Binding-site contacts:
Ligand atom C3A contacts residue ILE182 of chain 2.A at 3.2 Å (hydrophobic).
Ligand atom CM2 contacts residue ILE119 of chain 2.A at 3.5 Å (hydrophobic).
Ligand atom F1 contacts residue SER170 of chain 2.A at 3.7 Å.
Ligand atom C2B contacts residue ILE119 of chain 2.A at 3.5 Å (hydrophobic).
Ligand atom N3A contacts residue ILE184 of chain 2.A at 3.9 Å.
Ligand atom C6B contacts residue ILE184 of chain 2.A at 3.7 Å (hydrophobic).
Ligand atom N1A contacts residue LEU220 of chain 2.A at 3.0 Å.
Ligand atom N3A contacts residue PHE147 of chain 2.A at 3.6 Å.
Ligand atom C3B contacts residue ILE119 of chain 2.A at 3.5 Å (hydrophobic).
Ligand atom O1B contacts residue ILE95 of chain 2.A at 3.0 Å.
Ligand atom CM4 contacts residue ALA145 of chain 2.A at 3.5 Å (hydrophobic).
Ligand atom CM4 contacts residue ILE182 of chain 2.A at 3.6 Å (hydrophobic).
Ligand atom CM6 contacts residue ILE184 of chain 2.A at 3.5 Å (hydrophobic).
Ligand atom N3A contacts residue ILE182 of chain 2.A at 3.0 Å.
Ligand atom F3 contacts residue ALA169 of chain 2.A at 3.7 Å.
Ligand atom O1A contacts residue LEU220 of chain 2.A at 3.4 Å.
Ligand atom F1 contacts residue ALA145 of chain 2.A at 3.0 Å.
Ligand atom C6B contacts residue ILE95 of chain 2.A at 3.6 Å (hydrophobic).
Ligand atom O1A contacts residue ILE182 of chain 2.A at 3.9 Å.
Ligand atom C2A contacts residue ILE182 of chain 2.A at 3.6 Å (hydrophobic).
Ligand atom CM6 contacts residue ILE217 of chain 2.A at 3.4 Å (hydrophobic).
Ligand atom F2 contacts residue SER170 of chain 2.A at 3.5 Å.
Ligand atom C2A contacts residue LEU220 of chain 2.A at 3.8 Å (hydrophobic).
Ligand atom CM4 contacts residue ALA169 of chain 2.A at 3.5 Å (hydrophobic).
Ligand atom C5B contacts residue ILE184 of chain 2.A at 3.4 Å (hydrophobic).
Ligand atom F2 contacts residue MET146 of chain 2.A at 3.7 Å.
Ligand atom C1B contacts residue ILE95 of chain 2.A at 3.5 Å (hydrophobic).
Ligand atom F2 contacts residue ALA169 of chain 2.A at 2.2 Å.
Ligand atom F3 contacts residue LEU14 of chain 3.B at 3.9 Å.
Ligand atom C4 contacts residue PHE115 of chain 2.A at 3.3 Å (hydrophobic).
Ligand atom F2 contacts residue ALA145 of chain 2.A at 3.0 Å.
Ligand atom CM2 contacts residue TRP93 of chain 2.A at 3.9 Å (hydrophobic).
Ligand atom F3 contacts residue ILE182 of chain 2.A at 3.2 Å.
Ligand atom O1A contacts residue ALA145 of chain 2.A at 3.8 Å.
Ligand atom F2 contacts residue PHE147 of chain 2.A at 3.2 Å.
Ligand atom F1 contacts residue VAL171 of chain 2.A at 3.0 Å.
Ligand atom CM6 contacts residue MET187 of chain 2.A at 3.8 Å (hydrophobic).
Ligand atom F3 contacts residue ALA24 of chain 2.B at 3.9 Å.
Ligand atom CM3 contacts residue THR97 of chain 2.A at 3.9 Å.
Ligand atom O1 contacts residue ILE217 of chain 2.A at 3.3 Å.

Sequence of chain 2.A:
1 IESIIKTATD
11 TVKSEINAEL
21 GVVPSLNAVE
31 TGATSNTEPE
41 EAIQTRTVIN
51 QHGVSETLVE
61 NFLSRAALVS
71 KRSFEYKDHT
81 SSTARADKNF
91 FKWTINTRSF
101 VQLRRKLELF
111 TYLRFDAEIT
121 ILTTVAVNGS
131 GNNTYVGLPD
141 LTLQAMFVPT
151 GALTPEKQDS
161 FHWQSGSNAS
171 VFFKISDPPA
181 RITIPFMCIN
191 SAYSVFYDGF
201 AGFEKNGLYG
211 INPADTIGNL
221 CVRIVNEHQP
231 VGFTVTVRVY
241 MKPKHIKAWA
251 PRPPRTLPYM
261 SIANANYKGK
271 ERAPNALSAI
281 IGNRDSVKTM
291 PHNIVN

Sequence of chain 3.B:
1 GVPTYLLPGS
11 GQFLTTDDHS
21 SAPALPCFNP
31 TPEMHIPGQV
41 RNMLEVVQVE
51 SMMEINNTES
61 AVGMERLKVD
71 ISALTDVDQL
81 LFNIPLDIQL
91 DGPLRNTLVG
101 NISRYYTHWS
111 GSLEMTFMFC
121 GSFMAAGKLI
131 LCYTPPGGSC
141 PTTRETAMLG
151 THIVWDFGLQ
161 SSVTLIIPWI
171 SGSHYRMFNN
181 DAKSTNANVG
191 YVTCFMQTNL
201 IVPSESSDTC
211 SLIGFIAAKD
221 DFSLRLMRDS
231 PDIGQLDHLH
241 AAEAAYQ

Sequence of chain 2.B:
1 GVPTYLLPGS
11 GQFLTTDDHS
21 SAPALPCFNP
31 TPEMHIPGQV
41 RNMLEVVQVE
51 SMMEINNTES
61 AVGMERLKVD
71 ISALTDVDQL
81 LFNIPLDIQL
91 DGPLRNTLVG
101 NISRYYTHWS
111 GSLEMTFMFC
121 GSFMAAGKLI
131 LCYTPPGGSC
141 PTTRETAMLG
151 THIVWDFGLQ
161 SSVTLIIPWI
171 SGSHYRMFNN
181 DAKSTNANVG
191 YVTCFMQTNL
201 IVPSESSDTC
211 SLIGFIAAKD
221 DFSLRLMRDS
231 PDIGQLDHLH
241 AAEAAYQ

This protein binds this small molecule.
Small molecule (SMILES): Cc1cc(CCCOc2c(C)cc(-c3noc(C(F)(F)F)n3)cc2C)on1